The protein below binds the small molecule below.
Small molecule (SMILES): Nc1ncnc2c1ncn2[C@@H]1O[C@H](CCl)[C@@H](O)[C@H]1O

Sequence of chain 1.A:
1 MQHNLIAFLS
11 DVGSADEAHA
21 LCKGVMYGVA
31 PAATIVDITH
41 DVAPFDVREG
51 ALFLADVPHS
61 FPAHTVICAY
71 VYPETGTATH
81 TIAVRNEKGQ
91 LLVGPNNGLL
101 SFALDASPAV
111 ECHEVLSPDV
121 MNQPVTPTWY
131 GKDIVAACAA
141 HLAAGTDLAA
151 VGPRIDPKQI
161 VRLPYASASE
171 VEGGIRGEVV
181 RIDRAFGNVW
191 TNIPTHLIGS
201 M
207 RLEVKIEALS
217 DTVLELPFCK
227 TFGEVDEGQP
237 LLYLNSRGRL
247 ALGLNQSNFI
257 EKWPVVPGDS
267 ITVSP

Sequence of chain 2.A:
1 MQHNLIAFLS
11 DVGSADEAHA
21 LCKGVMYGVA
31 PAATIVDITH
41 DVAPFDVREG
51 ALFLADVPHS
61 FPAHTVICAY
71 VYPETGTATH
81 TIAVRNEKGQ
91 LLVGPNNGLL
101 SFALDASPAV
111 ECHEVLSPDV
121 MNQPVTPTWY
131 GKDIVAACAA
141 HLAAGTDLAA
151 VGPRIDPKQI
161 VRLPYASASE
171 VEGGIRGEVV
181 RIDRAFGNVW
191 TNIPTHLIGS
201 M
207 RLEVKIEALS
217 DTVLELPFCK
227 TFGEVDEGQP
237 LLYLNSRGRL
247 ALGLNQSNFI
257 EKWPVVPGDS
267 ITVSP

Binding-site contacts:
Ligand atom C8 contacts residue PHE186 of chain 1.A at 3.6 Å (hydrophobic).
Ligand atom O2' contacts residue TYR72 of chain 2.A at 3.5 Å (h-bond).
Ligand atom N3 contacts residue PHE228 of chain 1.A at 3.6 Å.
Ligand atom CL contacts residue TRP129 of chain 2.A at 3.6 Å.
Ligand atom C2 contacts residue PHE228 of chain 1.A at 3.6 Å (hydrophobic).
Ligand atom C4 contacts residue PHE45 of chain 2.A at 3.6 Å (hydrophobic).
Ligand atom C4' contacts residue TYR72 of chain 2.A at 3.5 Å (hydrophobic).
Ligand atom N6 contacts residue PHE228 of chain 1.A at 3.4 Å.
Ligand atom N7 contacts residue PHE186 of chain 1.A at 3.6 Å.
Ligand atom N7 contacts residue MET1 of chain 2.C at 3.5 Å.
Ligand atom CL contacts residue TYR130 of chain 2.A at 3.4 Å.
Ligand atom N1 contacts residue LEU250 of chain 1.A at 3.5 Å (h-bond).
Ligand atom O2' contacts residue PRO73 of chain 2.A at 3.6 Å.
Ligand atom C1' contacts residue TYR72 of chain 2.A at 3.6 Å (hydrophobic).
Ligand atom C2 contacts residue GLN252 of chain 1.A at 3.4 Å.
Ligand atom O3' contacts residue TYR72 of chain 2.A at 3.2 Å (h-bond).
Ligand atom N7 contacts residue ASN188 of chain 1.A at 3.1 Å (h-bond).
Ligand atom C4 contacts residue PHE228 of chain 1.A at 3.5 Å (hydrophobic).
Ligand atom C6 contacts residue PHE228 of chain 1.A at 3.3 Å (hydrophobic).
Ligand atom C5' contacts residue TRP129 of chain 2.A at 3.5 Å (hydrophobic).
Ligand atom C6 contacts residue LEU250 of chain 1.A at 3.6 Å (hydrophobic).
Ligand atom CL contacts residue THR75 of chain 2.A at 3.6 Å.
Ligand atom N1 contacts residue GLN252 of chain 1.A at 2.9 Å (h-bond).
Ligand atom O4' contacts residue TYR72 of chain 2.A at 3.6 Å.
Ligand atom N3 contacts residue PRO73 of chain 2.A at 3.4 Å.
Ligand atom O4' contacts residue MET1 of chain 2.C at 3.5 Å (h-bond).
Ligand atom O3' contacts residue TYR70 of chain 2.A at 3.5 Å.
Ligand atom O2' contacts residue ASP11 of chain 2.A at 2.9 Å (salt-bridge).
Ligand atom C5 contacts residue PHE45 of chain 2.A at 3.6 Å (hydrophobic).
Ligand atom C5 contacts residue PHE228 of chain 1.A at 3.5 Å (hydrophobic).
Ligand atom CL contacts residue GLY131 of chain 2.A at 3.0 Å.
Ligand atom C2' contacts residue PHE186 of chain 1.A at 3.6 Å (hydrophobic).
Ligand atom N7 contacts residue PHE228 of chain 1.A at 3.4 Å.
Ligand atom N1 contacts residue PHE228 of chain 1.A at 3.4 Å.
Ligand atom N6 contacts residue LEU250 of chain 1.A at 2.9 Å (h-bond).
Ligand atom C8 contacts residue MET1 of chain 2.C at 3.2 Å (hydrophobic).
Ligand atom O3' contacts residue ASP11 of chain 2.A at 2.5 Å (salt-bridge).
Ligand atom N3 contacts residue PHE45 of chain 2.A at 3.6 Å.
Ligand atom N6 contacts residue ASN188 of chain 1.A at 2.9 Å (h-bond).
Ligand atom C3' contacts residue ASP11 of chain 2.A at 3.4 Å.